This small molecule binds to this protein.
Small molecule (SMILES): CC(=O)N[C@@H]1[C@@H](O)[C@H](O)[C@@H](CO)O[C@H]1O

Sequence of chain 16.A:
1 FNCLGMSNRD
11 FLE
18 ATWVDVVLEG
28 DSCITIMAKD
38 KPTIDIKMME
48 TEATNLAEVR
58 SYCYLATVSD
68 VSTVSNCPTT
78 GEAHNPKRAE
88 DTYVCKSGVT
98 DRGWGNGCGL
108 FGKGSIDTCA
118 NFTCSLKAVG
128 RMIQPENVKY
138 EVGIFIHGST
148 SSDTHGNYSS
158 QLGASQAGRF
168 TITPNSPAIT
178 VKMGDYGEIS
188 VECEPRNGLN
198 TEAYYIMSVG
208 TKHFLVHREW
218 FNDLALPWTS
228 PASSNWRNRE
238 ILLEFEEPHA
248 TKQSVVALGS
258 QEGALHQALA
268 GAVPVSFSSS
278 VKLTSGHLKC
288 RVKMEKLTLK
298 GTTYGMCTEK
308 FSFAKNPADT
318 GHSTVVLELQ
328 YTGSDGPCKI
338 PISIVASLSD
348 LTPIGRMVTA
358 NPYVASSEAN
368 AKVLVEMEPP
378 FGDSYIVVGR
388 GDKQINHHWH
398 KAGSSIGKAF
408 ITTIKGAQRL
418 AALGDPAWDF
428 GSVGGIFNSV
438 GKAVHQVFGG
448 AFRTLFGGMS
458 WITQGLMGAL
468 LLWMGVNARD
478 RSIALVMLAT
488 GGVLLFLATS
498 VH

Binding-site contacts:
Ligand atom N2 contacts residue SER156 of chain 16.A at 4.2 Å.
Ligand atom C2 contacts residue ASN154 of chain 16.A at 2.5 Å.
Ligand atom O5 contacts residue SER156 of chain 16.A at 3.9 Å.
Ligand atom C1 contacts residue SER156 of chain 16.A at 3.3 Å.
Ligand atom C1 contacts residue ASN154 of chain 16.A at 1.4 Å.
Ligand atom N2 contacts residue ASN154 of chain 16.A at 3.0 Å (h-bond).
Ligand atom C5 contacts residue SER156 of chain 16.A at 3.9 Å.
Ligand atom C5 contacts residue ASN154 of chain 16.A at 3.6 Å.
Ligand atom C2 contacts residue SER156 of chain 16.A at 4.3 Å.
Ligand atom C4 contacts residue ASN154 of chain 16.A at 4.2 Å.
Ligand atom C8 contacts residue ASN154 of chain 16.A at 3.9 Å.
Ligand atom C7 contacts residue ASN154 of chain 16.A at 3.4 Å.
Ligand atom O7 contacts residue ASN154 of chain 16.A at 3.6 Å.
Ligand atom C3 contacts residue ASN154 of chain 16.A at 3.9 Å.
Ligand atom O5 contacts residue ASN154 of chain 16.A at 2.4 Å (h-bond).